Binding-site contacts:
Ligand atom O6 contacts residue GLN804 of chain 1.H at 2.7 Å (h-bond).
Ligand atom C5 contacts residue SER803 of chain 1.H at 3.6 Å.
Ligand atom C3 contacts residue SER803 of chain 1.H at 4.5 Å.
Ligand atom O5 contacts residue SER803 of chain 1.H at 3.5 Å (h-bond).
Ligand atom C2 contacts residue ASN801 of chain 1.H at 2.4 Å.
Ligand atom C6 contacts residue SER803 of chain 1.H at 4.5 Å.
Ligand atom C2 contacts residue SER803 of chain 1.H at 4.3 Å.
Ligand atom C7 contacts residue ASN801 of chain 1.H at 3.0 Å.
Ligand atom O5 contacts residue ASN801 of chain 1.H at 2.3 Å (h-bond).
Ligand atom O6 contacts residue ASN801 of chain 1.H at 4.4 Å.
Ligand atom C4 contacts residue ASN801 of chain 1.H at 4.2 Å.
Ligand atom C5 contacts residue ASN801 of chain 1.H at 3.6 Å.
Ligand atom C1 contacts residue ASN801 of chain 1.H at 1.4 Å.
Ligand atom C6 contacts residue GLN804 of chain 1.H at 3.8 Å.
Ligand atom C8 contacts residue ASN801 of chain 1.H at 4.2 Å.
Ligand atom O5 contacts residue GLN804 of chain 1.H at 4.5 Å.
Ligand atom N2 contacts residue ASN801 of chain 1.H at 2.9 Å (h-bond).
Ligand atom C3 contacts residue ASN801 of chain 1.H at 3.8 Å.
Ligand atom O7 contacts residue ASN801 of chain 1.H at 2.5 Å (h-bond).
Ligand atom C1 contacts residue SER803 of chain 1.H at 3.2 Å.

Sequence of chain 1.H:
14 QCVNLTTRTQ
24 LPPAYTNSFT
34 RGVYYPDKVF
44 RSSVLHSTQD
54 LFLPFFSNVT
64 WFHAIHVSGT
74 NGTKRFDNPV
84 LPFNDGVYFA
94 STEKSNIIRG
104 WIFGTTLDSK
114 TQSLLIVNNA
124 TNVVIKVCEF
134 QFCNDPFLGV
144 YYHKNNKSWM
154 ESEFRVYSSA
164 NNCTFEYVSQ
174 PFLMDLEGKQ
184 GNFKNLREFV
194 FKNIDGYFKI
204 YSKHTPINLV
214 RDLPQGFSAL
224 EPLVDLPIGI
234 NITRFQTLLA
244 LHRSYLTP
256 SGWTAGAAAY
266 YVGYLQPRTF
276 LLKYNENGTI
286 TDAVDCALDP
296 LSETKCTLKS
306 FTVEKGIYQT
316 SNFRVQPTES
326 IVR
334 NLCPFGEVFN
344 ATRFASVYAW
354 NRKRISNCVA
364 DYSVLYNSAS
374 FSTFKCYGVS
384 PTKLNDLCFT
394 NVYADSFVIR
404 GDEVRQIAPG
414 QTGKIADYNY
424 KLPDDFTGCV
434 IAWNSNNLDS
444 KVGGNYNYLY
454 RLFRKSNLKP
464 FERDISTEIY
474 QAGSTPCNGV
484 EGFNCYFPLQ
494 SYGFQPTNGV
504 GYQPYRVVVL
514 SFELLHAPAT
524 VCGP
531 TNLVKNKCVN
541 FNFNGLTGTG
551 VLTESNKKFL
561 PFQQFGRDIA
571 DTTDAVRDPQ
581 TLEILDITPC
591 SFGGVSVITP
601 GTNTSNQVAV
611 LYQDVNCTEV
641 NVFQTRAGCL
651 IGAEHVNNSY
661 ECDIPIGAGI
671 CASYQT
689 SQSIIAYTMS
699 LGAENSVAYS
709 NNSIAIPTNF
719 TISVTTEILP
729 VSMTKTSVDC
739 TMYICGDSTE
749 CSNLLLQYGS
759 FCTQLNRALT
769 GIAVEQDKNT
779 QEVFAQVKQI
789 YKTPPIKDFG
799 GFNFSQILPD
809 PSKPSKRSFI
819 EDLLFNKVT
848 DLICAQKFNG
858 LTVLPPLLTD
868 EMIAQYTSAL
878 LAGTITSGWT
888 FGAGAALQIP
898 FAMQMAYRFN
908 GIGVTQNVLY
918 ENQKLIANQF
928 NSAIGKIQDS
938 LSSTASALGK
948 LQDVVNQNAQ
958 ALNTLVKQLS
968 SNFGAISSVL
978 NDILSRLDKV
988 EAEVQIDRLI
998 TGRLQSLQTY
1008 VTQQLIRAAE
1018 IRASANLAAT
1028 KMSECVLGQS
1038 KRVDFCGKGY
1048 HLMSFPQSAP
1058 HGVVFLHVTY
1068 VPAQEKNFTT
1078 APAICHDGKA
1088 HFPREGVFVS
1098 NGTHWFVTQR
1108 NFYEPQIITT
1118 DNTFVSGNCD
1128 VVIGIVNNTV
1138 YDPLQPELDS

A small-molecule ligand and the protein it binds are described below.
Small molecule (SMILES): CC(=O)N[C@H]1[C@H](O[C@H]2[C@H](O)[C@@H](NC(C)=O)CO[C@@H]2CO)O[C@H](CO)[C@@H](O)[C@@H]1O